This small molecule binds to this protein.
Small molecule (SMILES): CC(=O)N[C@H]1[C@H](O[C@H]2[C@H](O)[C@@H](NC(C)=O)CO[C@@H]2CO)O[C@H](CO)[C@@H](O)[C@@H]1O

Binding-site contacts:
Ligand atom O5 contacts residue ASN12 of chain 60.J at 2.7 Å (h-bond).
Ligand atom C5 contacts residue ASN12 of chain 60.J at 4.1 Å.
Ligand atom N2 contacts residue ASN12 of chain 60.J at 3.8 Å.
Ligand atom C2 contacts residue ASN12 of chain 60.J at 3.2 Å.
Ligand atom C1 contacts residue ASN12 of chain 60.J at 2.1 Å.
Ligand atom O7 contacts residue ASN12 of chain 60.J at 3.7 Å.
Ligand atom C7 contacts residue ASN12 of chain 60.J at 3.9 Å.

Sequence of chain 60.J:
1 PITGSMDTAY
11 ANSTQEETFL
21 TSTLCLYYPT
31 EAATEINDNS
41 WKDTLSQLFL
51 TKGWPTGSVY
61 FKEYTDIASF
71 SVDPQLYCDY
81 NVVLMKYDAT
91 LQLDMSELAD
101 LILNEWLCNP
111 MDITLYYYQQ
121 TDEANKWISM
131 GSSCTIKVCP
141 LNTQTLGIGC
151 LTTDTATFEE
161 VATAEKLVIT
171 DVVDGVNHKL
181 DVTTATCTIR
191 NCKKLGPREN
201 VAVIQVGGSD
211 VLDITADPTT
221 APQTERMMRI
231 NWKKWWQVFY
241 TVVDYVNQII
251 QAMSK